Sequence of chain 2.C:
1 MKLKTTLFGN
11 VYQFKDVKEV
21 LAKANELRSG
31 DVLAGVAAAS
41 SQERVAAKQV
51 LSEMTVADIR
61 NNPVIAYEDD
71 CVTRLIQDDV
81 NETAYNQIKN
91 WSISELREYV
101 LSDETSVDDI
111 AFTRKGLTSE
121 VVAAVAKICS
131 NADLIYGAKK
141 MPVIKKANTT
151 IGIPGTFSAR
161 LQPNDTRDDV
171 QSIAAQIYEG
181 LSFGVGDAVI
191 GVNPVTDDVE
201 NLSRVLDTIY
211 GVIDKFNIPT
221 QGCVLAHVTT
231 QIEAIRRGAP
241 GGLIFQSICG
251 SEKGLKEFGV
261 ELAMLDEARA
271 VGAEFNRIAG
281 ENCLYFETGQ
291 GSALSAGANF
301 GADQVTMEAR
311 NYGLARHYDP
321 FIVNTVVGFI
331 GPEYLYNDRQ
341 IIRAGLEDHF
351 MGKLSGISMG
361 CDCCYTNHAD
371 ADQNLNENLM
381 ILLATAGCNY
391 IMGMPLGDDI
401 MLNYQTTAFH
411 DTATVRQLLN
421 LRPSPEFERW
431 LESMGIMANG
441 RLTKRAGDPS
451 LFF

This protein binds this small molecule.
Small molecule (SMILES): CC[C@H]1O[C@@H](n2cnc3c(N)ncnc32)[C@H](O)[C@@H]1O

Binding-site contacts:
Ligand atom N1 contacts residue GLY289 of chain 2.C at 3.5 Å (h-bond).
Ligand atom N7 contacts residue B121 of chain 2.U at 3.5 Å.
Ligand atom N3 contacts residue SER247 of chain 2.C at 2.9 Å (h-bond).
Ligand atom C6 contacts residue GLY289 of chain 2.C at 3.6 Å.
Ligand atom N3 contacts residue GLU287 of chain 2.C at 3.4 Å (salt-bridge).
Ligand atom N6 contacts residue THR288 of chain 2.C at 3.9 Å.
Ligand atom O4' contacts residue PHE329 of chain 2.C at 3.8 Å.
Ligand atom O2' contacts residue PHE245 of chain 2.C at 3.1 Å.
Ligand atom C8 contacts residue B121 of chain 2.U at 3.9 Å.
Ligand atom N1 contacts residue SER292 of chain 2.C at 3.6 Å.
Ligand atom O4' contacts residue GLU287 of chain 2.C at 3.8 Å.
Ligand atom C5' contacts residue PHE329 of chain 2.C at 3.5 Å (hydrophobic).
Ligand atom N7 contacts residue VAL326 of chain 2.C at 3.7 Å.
Ligand atom C6 contacts residue THR288 of chain 2.C at 3.4 Å.
Ligand atom C8 contacts residue PHE329 of chain 2.C at 3.3 Å (hydrophobic).
Ligand atom C2 contacts residue SER247 of chain 2.C at 3.1 Å.
Ligand atom C1' contacts residue GLU287 of chain 2.C at 3.3 Å.
Ligand atom N9 contacts residue VAL326 of chain 2.C at 3.5 Å.
Ligand atom C6 contacts residue B121 of chain 2.U at 3.7 Å.
Ligand atom C5 contacts residue B121 of chain 2.U at 3.3 Å.
Ligand atom C2 contacts residue THR288 of chain 2.C at 3.6 Å.
Ligand atom C4 contacts residue VAL326 of chain 2.C at 3.8 Å (hydrophobic).
Ligand atom O2' contacts residue GLU287 of chain 2.C at 3.3 Å (salt-bridge).
Ligand atom N7 contacts residue PHE329 of chain 2.C at 3.6 Å.
Ligand atom O3' contacts residue GLU287 of chain 2.C at 3.5 Å (salt-bridge).
Ligand atom C5' contacts residue B121 of chain 2.U at 3.4 Å.
Ligand atom N6 contacts residue SER292 of chain 2.C at 3.5 Å.
Ligand atom C4 contacts residue B121 of chain 2.U at 3.6 Å.
Ligand atom C5 contacts residue THR288 of chain 2.C at 3.6 Å.
Ligand atom C2 contacts residue ILE248 of chain 2.C at 3.9 Å (hydrophobic).
Ligand atom O2' contacts residue SER247 of chain 2.C at 3.2 Å (h-bond).
Ligand atom C8 contacts residue VAL326 of chain 2.C at 3.5 Å (hydrophobic).
Ligand atom C6' contacts residue B121 of chain 2.U at 2.7 Å.
Ligand atom C2 contacts residue GLU287 of chain 2.C at 3.2 Å.
Ligand atom O3' contacts residue PHE245 of chain 2.C at 3.6 Å.
Ligand atom N1 contacts residue THR288 of chain 2.C at 3.3 Å.
Ligand atom C2' contacts residue SER247 of chain 2.C at 3.6 Å.
Ligand atom N6 contacts residue GLY289 of chain 2.C at 2.8 Å (h-bond).
Ligand atom O3' contacts residue ASN193 of chain 2.C at 3.3 Å (h-bond).
Ligand atom C2' contacts residue GLU287 of chain 2.C at 3.8 Å.